Sequence of chain 1.A:
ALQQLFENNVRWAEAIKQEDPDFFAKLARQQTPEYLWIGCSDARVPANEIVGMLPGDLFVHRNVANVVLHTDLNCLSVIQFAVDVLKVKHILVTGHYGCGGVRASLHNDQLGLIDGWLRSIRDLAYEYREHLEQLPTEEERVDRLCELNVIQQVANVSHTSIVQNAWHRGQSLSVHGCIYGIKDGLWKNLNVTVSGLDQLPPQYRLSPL

Binding-site contacts:
Ligand atom CD2 contacts residue ALA65 of chain 1.A at 4.4 Å (hydrophobic).
Ligand atom ND1 contacts residue ZN1 of chain 1.B at 3.8 Å.
Ligand atom C4 contacts residue CYS99 of chain 1.A at 3.5 Å (hydrophobic).
Ligand atom CD2 contacts residue VAL64 of chain 1.A at 4.2 Å (hydrophobic).
Ligand atom C4 contacts residue CYS40 of chain 1.A at 3.7 Å (hydrophobic).
Ligand atom NE2 contacts residue ZN1 of chain 1.B at 4.2 Å.
Ligand atom C4 contacts residue HIS96 of chain 1.A at 3.2 Å.
Ligand atom CD2 contacts residue CYS40 of chain 1.A at 3.5 Å (hydrophobic).
Ligand atom C4 contacts residue GLY100 of chain 1.A at 3.0 Å.
Ligand atom CG contacts residue GLY101 of chain 1.A at 4.0 Å.
Ligand atom CG contacts residue GLY100 of chain 1.A at 3.6 Å.
Ligand atom C4 contacts residue GLY101 of chain 1.A at 4.3 Å.
Ligand atom CG contacts residue ASP42 of chain 1.A at 3.8 Å.
Ligand atom CG contacts residue ZN1 of chain 1.B at 2.8 Å.
Ligand atom C4 contacts residue GLY98 of chain 1.A at 4.5 Å.
Ligand atom CD2 contacts residue ZN1 of chain 1.B at 3.2 Å.
Ligand atom C4 contacts residue ZN1 of chain 1.B at 2.2 Å.
Ligand atom CD2 contacts residue CYS99 of chain 1.A at 3.8 Å (hydrophobic).
Ligand atom CD2 contacts residue GLY100 of chain 1.A at 3.7 Å.
Ligand atom C4 contacts residue ASP42 of chain 1.A at 2.9 Å.
Ligand atom NE2 contacts residue CYS40 of chain 1.A at 4.0 Å.
Ligand atom CG contacts residue CYS99 of chain 1.A at 4.1 Å (hydrophobic).
Ligand atom ND1 contacts residue CYS40 of chain 1.A at 3.8 Å.
Ligand atom NE2 contacts residue VAL64 of chain 1.A at 3.6 Å.
Ligand atom CD2 contacts residue GLY101 of chain 1.A at 3.1 Å.
Ligand atom ND1 contacts residue ASP42 of chain 1.A at 3.6 Å.
Ligand atom NE2 contacts residue GLY101 of chain 1.A at 3.9 Å.
Ligand atom CE1 contacts residue ASP42 of chain 1.A at 4.5 Å.
Ligand atom CE1 contacts residue CYS40 of chain 1.A at 4.1 Å (hydrophobic).
Ligand atom CG contacts residue CYS40 of chain 1.A at 3.4 Å (hydrophobic).
Ligand atom CG contacts residue HIS96 of chain 1.A at 4.3 Å.

A small-molecule ligand and the protein it binds are described below.
Small molecule (SMILES): Cc1c[nH]cn1